Binding-site contacts:
Ligand atom C8 contacts residue MET309 of chain 1.J at 3.2 Å (hydrophobic).
Ligand atom N1 contacts residue LYS291 of chain 1.J at 3.3 Å (salt-bridge).
Ligand atom O2 contacts residue ASP296 of chain 1.J at 3.4 Å (salt-bridge).
Ligand atom O3 contacts residue LEU404 of chain 1.J at 2.9 Å (h-bond).
Ligand atom P contacts residue LEU404 of chain 1.J at 3.7 Å.
Ligand atom P contacts residue CO31 of chain 1.VC at 3.8 Å.
Ligand atom O2 contacts residue ZN1 of chain 1.WC at 2.5 Å.
Ligand atom O3 contacts residue CO31 of chain 1.VC at 3.2 Å (h-bond).
Ligand atom N1 contacts residue THR403 of chain 1.J at 3.5 Å (h-bond).
Ligand atom O1 contacts residue LEU404 of chain 1.J at 3.9 Å.
Ligand atom C6 contacts residue ALA494 of chain 1.J at 3.6 Å (hydrophobic).
Ligand atom O3 contacts residue ASP376 of chain 1.J at 3.9 Å.
Ligand atom O1 contacts residue ASP296 of chain 1.J at 3.3 Å (salt-bridge).
Ligand atom C1 contacts residue ZN1 of chain 1.UC at 3.1 Å.
Ligand atom P contacts residue ZN1 of chain 1.UC at 3.2 Å.
Ligand atom O1 contacts residue ZN1 of chain 1.UC at 2.4 Å.
Ligand atom O1 contacts residue ZN1 of chain 1.WC at 2.2 Å.
Ligand atom C3 contacts residue LYS303 of chain 1.J at 3.7 Å.
Ligand atom P contacts residue ASP376 of chain 1.J at 3.6 Å.
Ligand atom C1 contacts residue ASP316 of chain 1.J at 3.8 Å.
Ligand atom C8 contacts residue LEU409 of chain 1.J at 3.3 Å (hydrophobic).
Ligand atom C2 contacts residue THR403 of chain 1.J at 3.9 Å.
Ligand atom O1 contacts residue ASP376 of chain 1.J at 3.0 Å (salt-bridge).
Ligand atom P contacts residue ZN1 of chain 1.WC at 2.9 Å.
Ligand atom C10 contacts residue THR403 of chain 1.J at 3.4 Å.
Ligand atom O1 contacts residue GLU378 of chain 1.J at 3.3 Å (salt-bridge).
Ligand atom O2 contacts residue ASP376 of chain 1.J at 3.1 Å (salt-bridge).
Ligand atom N1 contacts residue ZN1 of chain 1.UC at 2.3 Å.
Ligand atom O1 contacts residue LYS291 of chain 1.J at 3.4 Å (salt-bridge).
Ligand atom C7 contacts residue MET309 of chain 1.J at 3.3 Å (hydrophobic).
Ligand atom O1 contacts residue CO31 of chain 1.VC at 2.6 Å (h-bond).
Ligand atom N1 contacts residue ASP316 of chain 1.J at 2.7 Å (salt-bridge).
Ligand atom O2 contacts residue LYS303 of chain 1.J at 2.4 Å (salt-bridge).
Ligand atom C1 contacts residue THR403 of chain 1.J at 3.3 Å.
Ligand atom C1 contacts residue LEU404 of chain 1.J at 3.6 Å (hydrophobic).
Ligand atom C9 contacts residue PHE315 of chain 1.J at 3.5 Å (hydrophobic).
Ligand atom N1 contacts residue ASP296 of chain 1.J at 3.2 Å (salt-bridge).
Ligand atom C7 contacts residue LEU409 of chain 1.J at 3.2 Å (hydrophobic).
Ligand atom P contacts residue ASP296 of chain 1.J at 3.8 Å.
Ligand atom C1 contacts residue LYS291 of chain 1.J at 3.6 Å.

A small-molecule ligand and the protein it binds are described below.
Small molecule (SMILES): N[C@@H](c1ccc(-n2cccn2)cc1)P(=O)(O)O

Sequence of chain 1.J:
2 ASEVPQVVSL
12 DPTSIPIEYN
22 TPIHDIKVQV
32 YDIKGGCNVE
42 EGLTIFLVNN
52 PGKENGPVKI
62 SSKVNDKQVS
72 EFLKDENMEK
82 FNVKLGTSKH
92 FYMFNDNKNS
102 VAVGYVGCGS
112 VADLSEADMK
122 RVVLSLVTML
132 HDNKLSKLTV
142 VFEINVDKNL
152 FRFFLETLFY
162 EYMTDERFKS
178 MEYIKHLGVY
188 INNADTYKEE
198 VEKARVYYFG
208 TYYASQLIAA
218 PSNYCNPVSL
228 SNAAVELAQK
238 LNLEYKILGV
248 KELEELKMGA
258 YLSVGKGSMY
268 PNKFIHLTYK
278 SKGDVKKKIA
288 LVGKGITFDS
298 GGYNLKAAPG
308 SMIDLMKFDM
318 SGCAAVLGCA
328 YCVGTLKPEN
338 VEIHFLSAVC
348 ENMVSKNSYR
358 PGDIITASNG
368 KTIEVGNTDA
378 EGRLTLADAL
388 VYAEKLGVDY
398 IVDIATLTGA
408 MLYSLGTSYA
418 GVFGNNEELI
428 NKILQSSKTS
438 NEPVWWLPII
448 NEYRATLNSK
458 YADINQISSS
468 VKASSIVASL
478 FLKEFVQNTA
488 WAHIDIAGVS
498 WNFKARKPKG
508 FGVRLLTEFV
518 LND